Sequence of chain 1.B:
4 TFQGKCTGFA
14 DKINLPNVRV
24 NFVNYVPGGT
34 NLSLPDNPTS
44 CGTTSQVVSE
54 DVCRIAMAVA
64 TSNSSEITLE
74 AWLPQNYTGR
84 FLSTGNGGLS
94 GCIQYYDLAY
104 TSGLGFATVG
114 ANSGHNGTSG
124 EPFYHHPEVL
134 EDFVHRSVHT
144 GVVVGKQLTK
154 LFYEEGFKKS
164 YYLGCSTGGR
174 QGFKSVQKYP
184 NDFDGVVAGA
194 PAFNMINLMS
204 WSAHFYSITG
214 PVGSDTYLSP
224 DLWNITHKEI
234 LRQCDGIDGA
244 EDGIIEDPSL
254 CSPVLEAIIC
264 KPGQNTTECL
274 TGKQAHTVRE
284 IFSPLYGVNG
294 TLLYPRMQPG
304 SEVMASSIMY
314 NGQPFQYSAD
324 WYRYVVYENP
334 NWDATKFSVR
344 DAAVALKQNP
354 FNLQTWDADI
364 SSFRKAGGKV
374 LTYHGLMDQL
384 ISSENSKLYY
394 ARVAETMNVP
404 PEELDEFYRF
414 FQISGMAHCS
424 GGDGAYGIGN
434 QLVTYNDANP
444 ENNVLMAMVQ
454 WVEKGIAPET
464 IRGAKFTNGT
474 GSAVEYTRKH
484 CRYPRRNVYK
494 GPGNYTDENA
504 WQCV

A protein and the small-molecule ligand that binds it are described below.
Small molecule (SMILES): COc1cc(/C=C/C(=O)O)ccc1O

Binding-site contacts:
Ligand atom O2 contacts residue ARG395 of chain 1.B at 4.4 Å.
Ligand atom C2 contacts residue ARG395 of chain 1.B at 3.7 Å.
Ligand atom O2 contacts residue LEU295 of chain 1.B at 4.3 Å.
Ligand atom C4 contacts residue ARG395 of chain 1.B at 3.7 Å.
Ligand atom C5 contacts residue ARG395 of chain 1.B at 4.0 Å.
Ligand atom C10 contacts residue TRP359 of chain 1.B at 3.9 Å (hydrophobic).
Ligand atom C6 contacts residue ARG395 of chain 1.B at 3.6 Å.
Ligand atom C8 contacts residue ARG395 of chain 1.B at 3.9 Å.
Ligand atom C7 contacts residue ARG395 of chain 1.B at 3.5 Å.
Ligand atom C3 contacts residue ARG395 of chain 1.B at 3.8 Å.
Ligand atom C10 contacts residue ARG395 of chain 1.B at 4.0 Å.
Ligand atom O1 contacts residue LEU391 of chain 1.B at 4.3 Å.
Ligand atom C9 contacts residue ARG395 of chain 1.B at 4.4 Å.
Ligand atom O3 contacts residue ARG395 of chain 1.B at 4.3 Å.
Ligand atom C1 contacts residue ARG395 of chain 1.B at 3.3 Å.
Ligand atom O1 contacts residue LEU295 of chain 1.B at 3.9 Å.
Ligand atom C9 contacts residue LEU391 of chain 1.B at 4.4 Å (hydrophobic).
Ligand atom O4 contacts residue ARG395 of chain 1.B at 4.3 Å.